Sequence of chain 3.A:
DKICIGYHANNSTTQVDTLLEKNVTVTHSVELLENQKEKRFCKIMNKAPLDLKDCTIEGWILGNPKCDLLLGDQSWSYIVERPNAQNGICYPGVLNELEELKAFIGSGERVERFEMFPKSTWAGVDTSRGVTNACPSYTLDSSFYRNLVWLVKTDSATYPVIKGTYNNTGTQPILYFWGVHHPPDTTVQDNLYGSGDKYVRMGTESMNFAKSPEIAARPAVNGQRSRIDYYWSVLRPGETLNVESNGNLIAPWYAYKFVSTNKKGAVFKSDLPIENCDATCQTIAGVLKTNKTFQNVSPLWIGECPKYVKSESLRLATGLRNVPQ

Binding-site contacts:
Ligand atom O7 contacts residue LEU192 of chain 3.A at 4.1 Å.
Ligand atom C11 contacts residue GLY130 of chain 3.A at 4.1 Å.
Ligand atom O1A contacts residue THR132 of chain 3.A at 2.4 Å (h-bond).
Ligand atom C6 contacts residue GLY223 of chain 3.A at 3.3 Å.
Ligand atom O6 contacts residue ASN133 of chain 3.A at 3.3 Å (h-bond).
Ligand atom O4 contacts residue VAL131 of chain 3.A at 3.3 Å (h-bond).
Ligand atom O4 contacts residue ASN133 of chain 3.A at 3.2 Å (h-bond).
Ligand atom C11 contacts residue VAL131 of chain 3.A at 3.6 Å (hydrophobic).
Ligand atom C11 contacts residue ARG129 of chain 3.A at 3.5 Å.
Ligand atom C11 contacts residue TRP150 of chain 3.A at 3.9 Å (hydrophobic).
Ligand atom O9 contacts residue SER226 of chain 3.A at 2.4 Å (h-bond).
Ligand atom O6 contacts residue GLY223 of chain 3.A at 3.5 Å (h-bond).
Ligand atom O6 contacts residue GLN224 of chain 3.A at 3.8 Å.
Ligand atom C5 contacts residue GLN224 of chain 3.A at 4.2 Å.
Ligand atom C9 contacts residue HIS181 of chain 3.A at 4.1 Å.
Ligand atom C5 contacts residue VAL131 of chain 3.A at 3.9 Å (hydrophobic).
Ligand atom O1B contacts residue ASN133 of chain 3.A at 2.9 Å (h-bond).
Ligand atom C4 contacts residue VAL131 of chain 3.A at 3.3 Å (hydrophobic).
Ligand atom C10 contacts residue VAL131 of chain 3.A at 3.7 Å (hydrophobic).
Ligand atom C9 contacts residue VAL188 of chain 3.A at 4.0 Å (hydrophobic).
Ligand atom C10 contacts residue ARG129 of chain 3.A at 4.2 Å.
Ligand atom O8 contacts residue TYR91 of chain 3.A at 3.0 Å (h-bond).
Ligand atom O9 contacts residue HIS181 of chain 3.A at 3.6 Å.
Ligand atom C1 contacts residue THR132 of chain 3.A at 3.3 Å.
Ligand atom C9 contacts residue TYR91 of chain 3.A at 3.8 Å (hydrophobic).
Ligand atom C4 contacts residue GLN224 of chain 3.A at 4.2 Å.
Ligand atom O8 contacts residue TRP150 of chain 3.A at 4.2 Å.
Ligand atom C5 contacts residue GLY223 of chain 3.A at 3.2 Å.
Ligand atom C1 contacts residue ASN133 of chain 3.A at 3.8 Å.
Ligand atom C3 contacts residue GLN224 of chain 3.A at 4.1 Å.
Ligand atom C8 contacts residue TYR91 of chain 3.A at 4.1 Å (hydrophobic).
Ligand atom O1B contacts residue THR132 of chain 3.A at 3.3 Å.
Ligand atom O8 contacts residue GLN224 of chain 3.A at 3.3 Å (h-bond).
Ligand atom C9 contacts residue SER226 of chain 3.A at 3.5 Å.
Ligand atom O1A contacts residue ASN133 of chain 3.A at 3.8 Å.
Ligand atom O1A contacts residue GLN224 of chain 3.A at 3.3 Å (h-bond).
Ligand atom O9 contacts residue TYR91 of chain 3.A at 2.7 Å (h-bond).
Ligand atom O5 contacts residue GLY223 of chain 3.A at 3.9 Å.
Ligand atom N5 contacts residue VAL131 of chain 3.A at 3.2 Å (h-bond).
Ligand atom C4 contacts residue ASN133 of chain 3.A at 3.5 Å.

This small molecule binds to this protein.
Small molecule (SMILES): CC(=O)N[C@@H]1[C@@H](O)[C@H](O[C@@H]2O[C@H](CO)[C@H](O)[C@H](O[C@]3(C(=O)O)C[C@H](O)[C@@H](NC(C)=O)[C@H]([C@H](O)[C@H](O)CO)O3)[C@H]2O)[C@@H](CO)O[C@H]1O